Sequence of chain 1.E:
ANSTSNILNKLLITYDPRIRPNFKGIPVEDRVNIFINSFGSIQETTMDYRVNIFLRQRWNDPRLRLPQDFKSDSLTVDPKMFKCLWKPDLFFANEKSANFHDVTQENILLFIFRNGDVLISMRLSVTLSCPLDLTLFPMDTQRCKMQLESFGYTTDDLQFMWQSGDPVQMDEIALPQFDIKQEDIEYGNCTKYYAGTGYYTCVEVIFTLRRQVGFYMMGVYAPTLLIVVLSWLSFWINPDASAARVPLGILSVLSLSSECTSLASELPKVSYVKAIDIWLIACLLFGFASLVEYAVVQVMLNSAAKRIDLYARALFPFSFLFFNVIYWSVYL

Sequence of chain 1.B:
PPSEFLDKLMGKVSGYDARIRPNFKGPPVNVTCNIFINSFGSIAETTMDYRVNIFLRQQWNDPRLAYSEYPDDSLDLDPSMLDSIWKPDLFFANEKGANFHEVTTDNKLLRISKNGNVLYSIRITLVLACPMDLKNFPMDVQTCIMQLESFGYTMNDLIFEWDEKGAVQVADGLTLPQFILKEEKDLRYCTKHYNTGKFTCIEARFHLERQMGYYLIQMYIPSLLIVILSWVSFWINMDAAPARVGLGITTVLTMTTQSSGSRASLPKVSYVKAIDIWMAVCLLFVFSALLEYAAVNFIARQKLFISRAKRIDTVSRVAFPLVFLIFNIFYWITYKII

Binding-site contacts:
Ligand atom N contacts residue PHE284 of chain 1.E at 3.1 Å (h-bond).
Ligand atom CA contacts residue THR330 of chain 1.E at 4.2 Å.
Ligand atom OXT contacts residue SER153 of chain 1.B at 2.8 Å (h-bond).
Ligand atom O contacts residue PHE87 of chain 1.B at 4.0 Å.
Ligand atom CA contacts residue PHE284 of chain 1.E at 4.3 Å (hydrophobic).
Ligand atom N contacts residue TYR333 of chain 1.E at 3.7 Å.
Ligand atom CA contacts residue LEU141 of chain 1.B at 4.5 Å (hydrophobic).
Ligand atom O contacts residue ARG89 of chain 1.B at 2.6 Å (salt-bridge).
Ligand atom C contacts residue PHE87 of chain 1.B at 4.2 Å (hydrophobic).
Ligand atom N contacts residue TYR327 of chain 1.E at 4.4 Å.
Ligand atom O contacts residue SER153 of chain 1.B at 3.0 Å (h-bond).
Ligand atom OXT contacts residue LEU141 of chain 1.B at 3.5 Å.
Ligand atom CA contacts residue TYR333 of chain 1.E at 3.9 Å (hydrophobic).
Ligand atom N contacts residue LEU141 of chain 1.B at 4.4 Å.
Ligand atom C contacts residue ARG89 of chain 1.B at 3.8 Å.
Ligand atom O contacts residue THR330 of chain 1.E at 4.4 Å.
Ligand atom C contacts residue PHE284 of chain 1.E at 4.2 Å (hydrophobic).
Ligand atom CA contacts residue ARG89 of chain 1.B at 4.4 Å.
Ligand atom CA contacts residue PHE87 of chain 1.B at 4.4 Å (hydrophobic).
Ligand atom C contacts residue LEU141 of chain 1.B at 4.1 Å (hydrophobic).
Ligand atom C contacts residue SER153 of chain 1.B at 3.3 Å.
Ligand atom CA contacts residue TYR327 of chain 1.E at 4.2 Å (hydrophobic).
Ligand atom OXT contacts residue PHE284 of chain 1.E at 3.3 Å.

The small molecule below binds the protein below.
Small molecule (SMILES): NCC(=O)O